Sequence of chain 1.GB:
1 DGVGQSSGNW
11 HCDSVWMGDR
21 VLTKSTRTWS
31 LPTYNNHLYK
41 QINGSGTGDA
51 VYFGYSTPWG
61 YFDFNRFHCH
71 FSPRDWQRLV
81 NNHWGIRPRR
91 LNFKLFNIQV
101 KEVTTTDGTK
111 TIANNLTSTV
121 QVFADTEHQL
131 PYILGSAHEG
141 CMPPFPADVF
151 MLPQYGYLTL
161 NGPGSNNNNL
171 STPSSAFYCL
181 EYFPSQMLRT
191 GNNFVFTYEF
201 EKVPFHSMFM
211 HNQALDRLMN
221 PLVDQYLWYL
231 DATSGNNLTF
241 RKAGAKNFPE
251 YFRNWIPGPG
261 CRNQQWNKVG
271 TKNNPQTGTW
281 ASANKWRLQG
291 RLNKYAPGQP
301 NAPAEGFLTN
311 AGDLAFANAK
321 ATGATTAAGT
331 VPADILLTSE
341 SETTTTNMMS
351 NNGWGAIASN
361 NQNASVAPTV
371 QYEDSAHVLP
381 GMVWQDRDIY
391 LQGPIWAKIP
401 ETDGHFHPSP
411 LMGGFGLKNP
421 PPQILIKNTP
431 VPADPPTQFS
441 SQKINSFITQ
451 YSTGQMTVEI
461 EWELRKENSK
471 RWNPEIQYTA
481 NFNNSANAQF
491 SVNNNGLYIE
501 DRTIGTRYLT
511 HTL

Binding-site contacts:
Ligand atom C2 contacts residue GLY416 of chain 1.GB at 3.6 Å.
Ligand atom N1 contacts residue GLY416 of chain 1.GB at 3.1 Å (h-bond).
Ligand atom N3 contacts residue PRO408 of chain 1.GB at 3.6 Å.
Ligand atom N6 contacts residue GLY416 of chain 1.GB at 3.7 Å.
Ligand atom N6 contacts residue GLY414 of chain 1.GB at 4.4 Å.
Ligand atom N9 contacts residue PRO408 of chain 1.GB at 3.8 Å.
Ligand atom N6 contacts residue PRO408 of chain 1.GB at 4.0 Å.
Ligand atom N6 contacts residue PRO204 of chain 1.GB at 4.4 Å.
Ligand atom C5 contacts residue PRO408 of chain 1.GB at 4.2 Å (hydrophobic).
Ligand atom C8 contacts residue HIS407 of chain 1.GB at 3.4 Å.
Ligand atom C2' contacts residue HIS407 of chain 1.GB at 4.0 Å.
Ligand atom C2' contacts residue PRO408 of chain 1.GB at 4.3 Å (hydrophobic).
Ligand atom O2P contacts residue ASP403 of chain 1.EB at 3.9 Å.
Ligand atom C6 contacts residue PRO408 of chain 1.GB at 3.8 Å (hydrophobic).
Ligand atom C2 contacts residue PRO408 of chain 1.GB at 4.0 Å (hydrophobic).
Ligand atom C8 contacts residue SER409 of chain 1.GB at 4.2 Å.
Ligand atom C5 contacts residue SER409 of chain 1.GB at 3.7 Å.
Ligand atom C2 contacts residue ILE399 of chain 1.GB at 4.3 Å (hydrophobic).
Ligand atom C4 contacts residue PRO408 of chain 1.GB at 3.9 Å (hydrophobic).
Ligand atom C6 contacts residue PRO204 of chain 1.GB at 4.3 Å (hydrophobic).
Ligand atom C6 contacts residue SER409 of chain 1.GB at 3.8 Å.
Ligand atom N6 contacts residue SER409 of chain 1.GB at 3.3 Å (h-bond).
Ligand atom C5 contacts residue PRO204 of chain 1.GB at 4.1 Å (hydrophobic).
Ligand atom C8 contacts residue PRO408 of chain 1.GB at 4.4 Å (hydrophobic).
Ligand atom N7 contacts residue PRO204 of chain 1.GB at 4.1 Å.
Ligand atom N9 contacts residue HIS407 of chain 1.GB at 4.4 Å.
Ligand atom O2P contacts residue GLY404 of chain 1.EB at 4.2 Å.
Ligand atom C1' contacts residue PRO408 of chain 1.GB at 3.9 Å (hydrophobic).
Ligand atom C6 contacts residue GLY416 of chain 1.GB at 4.2 Å.
Ligand atom N7 contacts residue SER409 of chain 1.GB at 3.2 Å (h-bond).
Ligand atom O2P contacts residue HIS407 of chain 1.GB at 4.1 Å.
Ligand atom N7 contacts residue HIS407 of chain 1.GB at 3.8 Å.
Ligand atom N1 contacts residue PRO408 of chain 1.GB at 3.8 Å.
Ligand atom O1P contacts residue HIS405 of chain 1.EB at 3.9 Å.
Ligand atom N6 contacts residue PHE415 of chain 1.GB at 4.4 Å.

The small molecule below binds the protein below.
Small molecule (SMILES): Nc1ncnc2c1ncn2[C@H]1C[C@H](O)[C@@H](COP(=O)(O)O)O1

Sequence of chain 1.EB:
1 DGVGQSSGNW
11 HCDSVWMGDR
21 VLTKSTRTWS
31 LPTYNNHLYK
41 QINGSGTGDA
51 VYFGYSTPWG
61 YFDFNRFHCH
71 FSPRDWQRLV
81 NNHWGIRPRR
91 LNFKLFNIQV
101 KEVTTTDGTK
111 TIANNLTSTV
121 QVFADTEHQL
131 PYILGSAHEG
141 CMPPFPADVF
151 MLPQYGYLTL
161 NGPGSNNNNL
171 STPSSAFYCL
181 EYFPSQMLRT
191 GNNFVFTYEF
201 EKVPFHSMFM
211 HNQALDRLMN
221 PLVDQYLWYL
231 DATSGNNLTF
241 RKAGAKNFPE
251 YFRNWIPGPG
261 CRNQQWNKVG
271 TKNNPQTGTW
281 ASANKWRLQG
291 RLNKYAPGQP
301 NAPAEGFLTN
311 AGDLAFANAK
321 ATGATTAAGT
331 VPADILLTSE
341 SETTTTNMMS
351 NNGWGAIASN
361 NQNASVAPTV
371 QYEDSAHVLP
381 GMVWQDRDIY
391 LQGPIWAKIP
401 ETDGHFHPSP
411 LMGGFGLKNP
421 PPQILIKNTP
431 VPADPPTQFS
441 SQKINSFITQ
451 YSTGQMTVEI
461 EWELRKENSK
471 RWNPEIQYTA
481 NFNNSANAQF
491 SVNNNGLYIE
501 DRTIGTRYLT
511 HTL